The small molecule below binds the protein below.
Small molecule (SMILES): COc1ccc2c(O[C@H]3C[C@H]4C(=O)N(C)CCCC/C=C\[C@@H]5C[C@@]5(C(=O)NS(=O)(=O)C5(C)CC5)NC(=O)N4C3)cc(-c3nc(C(C)C)cs3)nc2c1F

Sequence of chain 1.I:
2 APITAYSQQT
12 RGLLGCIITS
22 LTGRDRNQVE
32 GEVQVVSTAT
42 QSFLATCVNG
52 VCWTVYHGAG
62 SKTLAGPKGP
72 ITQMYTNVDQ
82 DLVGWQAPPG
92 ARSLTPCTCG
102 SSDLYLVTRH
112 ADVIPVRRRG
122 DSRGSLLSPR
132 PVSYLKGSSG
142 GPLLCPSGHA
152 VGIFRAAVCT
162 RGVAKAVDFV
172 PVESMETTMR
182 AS

Binding-site contacts:
Ligand atom S47 contacts residue SER140 of chain 1.I at 3.3 Å (h-bond).
Ligand atom O49 contacts residue GLY138 of chain 1.I at 3.3 Å.
Ligand atom O50 contacts residue LYS137 of chain 1.I at 3.2 Å.
Ligand atom C26 contacts residue ARG156 of chain 1.I at 3.5 Å.
Ligand atom N16 contacts residue HIS58 of chain 1.I at 3.6 Å.
Ligand atom C43 contacts residue ARG156 of chain 1.I at 3.4 Å.
Ligand atom C52 contacts residue HIS58 of chain 1.I at 3.2 Å.
Ligand atom C12 contacts residue ASP80 of chain 1.I at 3.4 Å.
Ligand atom N40 contacts residue ARG156 of chain 1.I at 2.9 Å (salt-bridge).
Ligand atom O39 contacts residue LYS137 of chain 1.I at 3.0 Å (salt-bridge).
Ligand atom O50 contacts residue GLY138 of chain 1.I at 3.1 Å (h-bond).
Ligand atom C5 contacts residue ARG156 of chain 1.I at 3.5 Å.
Ligand atom C42 contacts residue PHE155 of chain 1.I at 3.6 Å (hydrophobic).
Ligand atom C38 contacts residue LYS137 of chain 1.I at 3.6 Å.
Ligand atom S17 contacts residue ASP82 of chain 1.I at 3.4 Å (salt-bridge).
Ligand atom C52 contacts residue GLY59 of chain 1.I at 3.5 Å.
Ligand atom C36 contacts residue ALA158 of chain 1.I at 3.5 Å (hydrophobic).
Ligand atom C41 contacts residue SER140 of chain 1.I at 3.6 Å.
Ligand atom C43 contacts residue PHE155 of chain 1.I at 3.2 Å (hydrophobic).
Ligand atom O46 contacts residue SER140 of chain 1.I at 3.0 Å (h-bond).
Ligand atom C36 contacts residue VAL133 of chain 1.I at 3.6 Å (hydrophobic).
Ligand atom C53 contacts residue GLN42 of chain 1.I at 3.6 Å.
Ligand atom C41 contacts residue ARG156 of chain 1.I at 3.5 Å.
Ligand atom N45 contacts residue HIS58 of chain 1.I at 3.3 Å (h-bond).
Ligand atom C12 contacts residue ARG156 of chain 1.I at 3.2 Å.
Ligand atom O49 contacts residue SER140 of chain 1.I at 2.5 Å (h-bond).
Ligand atom O46 contacts residue SER139 of chain 1.I at 3.2 Å (h-bond).
Ligand atom N45 contacts residue LYS137 of chain 1.I at 3.5 Å (salt-bridge).
Ligand atom O46 contacts residue GLY138 of chain 1.I at 3.1 Å (h-bond).
Ligand atom O49 contacts residue PHE44 of chain 1.I at 3.5 Å.
Ligand atom C35 contacts residue VAL133 of chain 1.I at 3.4 Å (hydrophobic).
Ligand atom C15 contacts residue HIS58 of chain 1.I at 3.5 Å.
Ligand atom N40 contacts residue HIS58 of chain 1.I at 3.5 Å (h-bond).
Ligand atom O30 contacts residue ALA158 of chain 1.I at 3.6 Å.
Ligand atom C12 contacts residue GLN81 of chain 1.I at 3.4 Å.
Ligand atom C38 contacts residue LEU136 of chain 1.I at 3.5 Å (hydrophobic).
Ligand atom C44 contacts residue SER140 of chain 1.I at 3.1 Å.
Ligand atom C18 contacts residue HIS58 of chain 1.I at 3.5 Å.
Ligand atom N45 contacts residue SER140 of chain 1.I at 3.1 Å (h-bond).
Ligand atom O11 contacts residue ARG156 of chain 1.I at 3.2 Å (salt-bridge).